Sequence of chain 1.A:
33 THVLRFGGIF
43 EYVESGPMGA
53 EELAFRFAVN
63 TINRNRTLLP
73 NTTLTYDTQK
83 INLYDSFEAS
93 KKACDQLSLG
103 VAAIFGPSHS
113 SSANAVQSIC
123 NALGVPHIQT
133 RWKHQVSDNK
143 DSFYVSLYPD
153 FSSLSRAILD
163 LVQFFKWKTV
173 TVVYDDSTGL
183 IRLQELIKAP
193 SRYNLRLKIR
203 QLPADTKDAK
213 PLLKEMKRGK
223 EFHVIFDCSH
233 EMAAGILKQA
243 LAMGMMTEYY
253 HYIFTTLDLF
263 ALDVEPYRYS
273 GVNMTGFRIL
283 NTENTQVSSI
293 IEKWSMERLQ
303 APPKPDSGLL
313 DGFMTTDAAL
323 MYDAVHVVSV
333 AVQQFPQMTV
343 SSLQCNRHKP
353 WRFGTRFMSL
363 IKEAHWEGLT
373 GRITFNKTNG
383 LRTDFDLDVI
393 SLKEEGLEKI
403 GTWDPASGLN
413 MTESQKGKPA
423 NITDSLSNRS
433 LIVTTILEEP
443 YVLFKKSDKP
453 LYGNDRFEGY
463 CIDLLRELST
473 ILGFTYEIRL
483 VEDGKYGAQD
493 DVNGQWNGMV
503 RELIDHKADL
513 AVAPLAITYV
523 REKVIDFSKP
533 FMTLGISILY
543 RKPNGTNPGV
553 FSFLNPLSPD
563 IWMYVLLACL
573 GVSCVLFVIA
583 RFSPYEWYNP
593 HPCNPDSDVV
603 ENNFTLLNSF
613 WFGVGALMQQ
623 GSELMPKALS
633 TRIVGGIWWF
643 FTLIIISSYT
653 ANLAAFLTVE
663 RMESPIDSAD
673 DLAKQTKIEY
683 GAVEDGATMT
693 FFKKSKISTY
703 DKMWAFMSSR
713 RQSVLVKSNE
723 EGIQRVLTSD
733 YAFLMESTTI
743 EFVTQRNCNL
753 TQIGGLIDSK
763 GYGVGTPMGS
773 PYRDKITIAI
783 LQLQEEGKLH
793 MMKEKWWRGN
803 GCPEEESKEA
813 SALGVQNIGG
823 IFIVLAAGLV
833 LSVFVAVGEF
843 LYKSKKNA

Sequence of chain 1.D:
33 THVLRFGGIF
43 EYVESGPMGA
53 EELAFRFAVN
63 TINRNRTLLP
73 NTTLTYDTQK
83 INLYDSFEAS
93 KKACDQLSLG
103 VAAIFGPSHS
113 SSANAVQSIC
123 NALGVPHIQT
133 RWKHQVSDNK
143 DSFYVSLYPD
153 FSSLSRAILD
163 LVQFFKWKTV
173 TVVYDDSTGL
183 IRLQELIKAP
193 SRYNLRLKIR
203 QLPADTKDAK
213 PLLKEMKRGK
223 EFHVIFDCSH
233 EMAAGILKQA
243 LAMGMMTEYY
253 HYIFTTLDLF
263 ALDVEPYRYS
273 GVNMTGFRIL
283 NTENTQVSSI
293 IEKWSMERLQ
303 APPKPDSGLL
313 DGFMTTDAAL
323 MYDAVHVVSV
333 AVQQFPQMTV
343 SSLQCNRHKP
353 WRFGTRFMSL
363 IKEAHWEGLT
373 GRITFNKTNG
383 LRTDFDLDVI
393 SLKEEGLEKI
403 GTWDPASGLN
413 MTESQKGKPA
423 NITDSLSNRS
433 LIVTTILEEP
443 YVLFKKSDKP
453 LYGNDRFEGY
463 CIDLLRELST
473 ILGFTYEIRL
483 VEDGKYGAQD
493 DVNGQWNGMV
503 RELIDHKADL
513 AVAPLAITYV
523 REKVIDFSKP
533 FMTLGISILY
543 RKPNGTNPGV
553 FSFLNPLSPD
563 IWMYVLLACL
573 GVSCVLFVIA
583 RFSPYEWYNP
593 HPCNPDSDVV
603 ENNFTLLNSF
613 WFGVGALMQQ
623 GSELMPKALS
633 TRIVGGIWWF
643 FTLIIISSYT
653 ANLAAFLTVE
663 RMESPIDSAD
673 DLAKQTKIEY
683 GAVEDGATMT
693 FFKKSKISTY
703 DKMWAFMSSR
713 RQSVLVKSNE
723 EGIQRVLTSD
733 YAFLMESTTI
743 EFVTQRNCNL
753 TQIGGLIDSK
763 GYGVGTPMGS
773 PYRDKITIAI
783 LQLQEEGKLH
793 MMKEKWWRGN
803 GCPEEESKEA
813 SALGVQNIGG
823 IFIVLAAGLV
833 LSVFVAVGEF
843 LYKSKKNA

The protein below binds the small molecule below.
Small molecule (SMILES): O=S1(=O)NCN(C2CC2)c2ccc(F)cc21

Binding-site contacts:
Ligand atom CAL contacts residue PRO532 of chain 1.D at 4.0 Å (hydrophobic).
Ligand atom FAC contacts residue THR535 of chain 1.A at 3.5 Å.
Ligand atom FAC contacts residue MET534 of chain 1.A at 4.0 Å.
Ligand atom CAD contacts residue THR535 of chain 1.D at 3.7 Å.
Ligand atom OAB contacts residue PRO532 of chain 1.D at 3.3 Å.
Ligand atom CAH contacts residue GLN786 of chain 1.D at 3.6 Å.
Ligand atom CAK contacts residue GLY763 of chain 1.A at 3.6 Å.
Ligand atom CAL contacts residue SER761 of chain 1.A at 3.6 Å.
Ligand atom CAI contacts residue PRO532 of chain 1.D at 3.5 Å (hydrophobic).
Ligand atom CAN contacts residue SER761 of chain 1.A at 4.1 Å.
Ligand atom CAE contacts residue SER761 of chain 1.A at 3.2 Å.
Ligand atom NAJ contacts residue LEU783 of chain 1.D at 4.1 Å.
Ligand atom NAO contacts residue PRO532 of chain 1.D at 3.7 Å.
Ligand atom CAN contacts residue PRO532 of chain 1.D at 3.7 Å (hydrophobic).
Ligand atom NAJ contacts residue PRO532 of chain 1.D at 2.7 Å (h-bond).
Ligand atom CAG contacts residue THR535 of chain 1.D at 3.8 Å.
Ligand atom CAF contacts residue GLY763 of chain 1.A at 3.9 Å.
Ligand atom CAM contacts residue PRO532 of chain 1.D at 4.0 Å (hydrophobic).
Ligand atom CAF contacts residue PRO532 of chain 1.A at 3.6 Å (hydrophobic).
Ligand atom CAD contacts residue LYS762 of chain 1.A at 3.2 Å.
Ligand atom CAD contacts residue SER761 of chain 1.A at 3.5 Å.
Ligand atom FAC contacts residue LYS762 of chain 1.A at 3.4 Å.
Ligand atom OAB contacts residue PRO532 of chain 1.A at 3.7 Å.
Ligand atom NAO contacts residue SER761 of chain 1.A at 3.7 Å.
Ligand atom OAB contacts residue LYS531 of chain 1.D at 3.2 Å.
Ligand atom CAH contacts residue LEU791 of chain 1.D at 3.8 Å (hydrophobic).
Ligand atom FAC contacts residue PRO532 of chain 1.A at 3.6 Å.
Ligand atom CAH contacts residue PHE533 of chain 1.D at 3.3 Å (hydrophobic).
Ligand atom CAE contacts residue LYS762 of chain 1.A at 4.0 Å.
Ligand atom CAK contacts residue LYS762 of chain 1.A at 3.4 Å.
Ligand atom CAN contacts residue GLN786 of chain 1.D at 4.1 Å.
Ligand atom CAG contacts residue MET534 of chain 1.D at 3.9 Å (hydrophobic).
Ligand atom OAA contacts residue LEU783 of chain 1.D at 3.9 Å.
Ligand atom SAP contacts residue PRO532 of chain 1.D at 3.6 Å.
Ligand atom CAG contacts residue PRO532 of chain 1.D at 3.9 Å (hydrophobic).
Ligand atom CAN contacts residue PHE533 of chain 1.D at 4.1 Å (hydrophobic).
Ligand atom OAA contacts residue ILE519 of chain 1.A at 3.5 Å.
Ligand atom CAG contacts residue PHE533 of chain 1.D at 3.2 Å (hydrophobic).
Ligand atom CAE contacts residue THR535 of chain 1.D at 3.6 Å.
Ligand atom FAC contacts residue GLY763 of chain 1.A at 3.3 Å.